Sequence of chain 2.C:
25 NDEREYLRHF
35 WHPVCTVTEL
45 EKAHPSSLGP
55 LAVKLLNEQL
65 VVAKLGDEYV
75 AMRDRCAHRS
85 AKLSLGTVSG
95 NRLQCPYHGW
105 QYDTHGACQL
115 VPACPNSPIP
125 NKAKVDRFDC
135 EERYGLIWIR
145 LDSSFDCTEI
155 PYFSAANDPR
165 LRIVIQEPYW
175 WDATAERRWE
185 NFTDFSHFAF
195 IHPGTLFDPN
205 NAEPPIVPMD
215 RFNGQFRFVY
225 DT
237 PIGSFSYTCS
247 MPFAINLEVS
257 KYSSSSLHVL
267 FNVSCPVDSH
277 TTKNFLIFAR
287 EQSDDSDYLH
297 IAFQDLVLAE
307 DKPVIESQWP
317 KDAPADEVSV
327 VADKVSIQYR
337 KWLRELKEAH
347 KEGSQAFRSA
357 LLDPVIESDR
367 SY

A small-molecule ligand and the protein it binds are described below.
Small molecule (SMILES): Cn1cnc2c1c(=O)[nH]c(=O)n2C

Binding-site contacts:
Ligand atom C6 contacts residue LEU200 of chain 2.C at 4.2 Å (hydrophobic).
Ligand atom N1 contacts residue LEU200 of chain 2.C at 4.2 Å.
Ligand atom O6 contacts residue LEU266 of chain 2.C at 3.9 Å.
Ligand atom C2 contacts residue PHE186 of chain 2.C at 4.0 Å (hydrophobic).
Ligand atom C13 contacts residue LEU200 of chain 2.C at 4.2 Å (hydrophobic).
Ligand atom O6 contacts residue LEU200 of chain 2.C at 4.1 Å.
Ligand atom C12 contacts residue VAL303 of chain 2.C at 3.9 Å (hydrophobic).
Ligand atom N9 contacts residue GLN300 of chain 2.C at 3.8 Å.
Ligand atom C4 contacts residue LEU200 of chain 2.C at 4.4 Å (hydrophobic).
Ligand atom O2 contacts residue PHE186 of chain 2.C at 3.4 Å (h-bond).
Ligand atom C8 contacts residue VAL303 of chain 2.C at 4.3 Å (hydrophobic).
Ligand atom N3 contacts residue LEU200 of chain 2.C at 4.5 Å.
Ligand atom C4 contacts residue LEU266 of chain 2.C at 3.8 Å (hydrophobic).
Ligand atom N7 contacts residue LEU266 of chain 2.C at 3.5 Å.
Ligand atom N3 contacts residue LEU266 of chain 2.C at 4.4 Å.
Ligand atom C5 contacts residue LEU200 of chain 2.C at 4.2 Å (hydrophobic).
Ligand atom C5 contacts residue LEU266 of chain 2.C at 3.3 Å (hydrophobic).
Ligand atom C13 contacts residue PHE299 of chain 2.C at 3.8 Å (hydrophobic).
Ligand atom C2 contacts residue LEU200 of chain 2.C at 4.3 Å (hydrophobic).
Ligand atom O6 contacts residue LEU253 of chain 2.C at 4.3 Å.
Ligand atom C6 contacts residue LEU266 of chain 2.C at 3.6 Å (hydrophobic).
Ligand atom C12 contacts residue PHE186 of chain 2.C at 3.4 Å (hydrophobic).
Ligand atom C8 contacts residue GLN300 of chain 2.C at 3.2 Å.
Ligand atom N1 contacts residue LEU266 of chain 2.C at 4.3 Å.
Ligand atom C13 contacts residue LEU266 of chain 2.C at 4.0 Å (hydrophobic).
Ligand atom N1 contacts residue LEU253 of chain 2.C at 4.3 Å.
Ligand atom C8 contacts residue PHE299 of chain 2.C at 4.1 Å (hydrophobic).
Ligand atom N3 contacts residue VAL303 of chain 2.C at 4.1 Å.
Ligand atom C4 contacts residue VAL303 of chain 2.C at 4.1 Å (hydrophobic).
Ligand atom N7 contacts residue PHE299 of chain 2.C at 4.1 Å.
Ligand atom N9 contacts residue LEU266 of chain 2.C at 4.2 Å.
Ligand atom N9 contacts residue VAL303 of chain 2.C at 4.0 Å.
Ligand atom N7 contacts residue LEU200 of chain 2.C at 4.3 Å.
Ligand atom N7 contacts residue GLN300 of chain 2.C at 4.4 Å.
Ligand atom N3 contacts residue PHE186 of chain 2.C at 3.9 Å.
Ligand atom C8 contacts residue LEU266 of chain 2.C at 4.1 Å (hydrophobic).